Sequence of chain 1.A:
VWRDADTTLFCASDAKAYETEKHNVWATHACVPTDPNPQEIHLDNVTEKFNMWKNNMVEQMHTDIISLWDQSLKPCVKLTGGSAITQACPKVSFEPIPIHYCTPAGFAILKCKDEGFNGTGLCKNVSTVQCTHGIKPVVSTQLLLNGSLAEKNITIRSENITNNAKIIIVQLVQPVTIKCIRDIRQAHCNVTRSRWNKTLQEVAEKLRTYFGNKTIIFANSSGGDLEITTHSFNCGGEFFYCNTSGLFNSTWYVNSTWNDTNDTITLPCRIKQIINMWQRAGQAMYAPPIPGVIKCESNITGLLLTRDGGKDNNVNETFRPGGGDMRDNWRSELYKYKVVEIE

This small molecule binds to this protein.
Small molecule (SMILES): CC(=O)N[C@@H]1[C@@H](O)[C@H](O)[C@@H](CO)O[C@H]1O

Binding-site contacts:
Ligand atom C4 contacts residue ASN125 of chain 1.A at 4.1 Å.
Ligand atom C7 contacts residue GLU115 of chain 1.A at 4.3 Å.
Ligand atom C8 contacts residue ASP114 of chain 1.A at 3.5 Å.
Ligand atom O7 contacts residue ASN125 of chain 1.A at 3.6 Å.
Ligand atom C2 contacts residue ASN125 of chain 1.A at 2.3 Å.
Ligand atom O5 contacts residue ASN125 of chain 1.A at 2.4 Å (h-bond).
Ligand atom O7 contacts residue ASP114 of chain 1.A at 3.8 Å.
Ligand atom C1 contacts residue ASN125 of chain 1.A at 1.4 Å.
Ligand atom C5 contacts residue ASN125 of chain 1.A at 3.6 Å.
Ligand atom N2 contacts residue ASN125 of chain 1.A at 2.7 Å (h-bond).
Ligand atom C7 contacts residue ASP114 of chain 1.A at 4.1 Å.
Ligand atom C7 contacts residue ASN125 of chain 1.A at 3.3 Å.
Ligand atom O7 contacts residue GLU115 of chain 1.A at 3.3 Å (salt-bridge).
Ligand atom O3 contacts residue GLU115 of chain 1.A at 3.6 Å (salt-bridge).
Ligand atom C8 contacts residue ASN125 of chain 1.A at 4.2 Å.
Ligand atom C3 contacts residue ASN125 of chain 1.A at 3.7 Å.